Binding-site contacts:
Ligand atom O1 contacts residue POV1 of chain 1.WA at 3.5 Å.
Ligand atom C24 contacts residue POV1 of chain 1.RA at 4.4 Å.
Ligand atom C18 contacts residue TRP263 of chain 1.C at 4.0 Å (hydrophobic).
Ligand atom C16 contacts residue POV1 of chain 1.RA at 3.7 Å.
Ligand atom C5 contacts residue TRP263 of chain 1.C at 4.5 Å (hydrophobic).
Ligand atom C7 contacts residue POV1 of chain 1.WA at 4.0 Å.
Ligand atom C23 contacts residue POV1 of chain 1.RA at 4.4 Å.
Ligand atom C3 contacts residue POV1 of chain 1.WA at 3.9 Å.
Ligand atom C6 contacts residue POV1 of chain 1.WA at 4.2 Å.
Ligand atom C10 contacts residue TRP263 of chain 1.C at 4.4 Å (hydrophobic).
Ligand atom C15 contacts residue POV1 of chain 1.RA at 3.3 Å.
Ligand atom C24 contacts residue LEU302 of chain 1.C at 3.8 Å (hydrophobic).
Ligand atom C4 contacts residue POV1 of chain 1.WA at 3.7 Å.
Ligand atom C19 contacts residue TRP263 of chain 1.C at 3.1 Å (hydrophobic).
Ligand atom C27 contacts residue POV1 of chain 1.OA at 3.8 Å.

Sequence of chain 1.C:
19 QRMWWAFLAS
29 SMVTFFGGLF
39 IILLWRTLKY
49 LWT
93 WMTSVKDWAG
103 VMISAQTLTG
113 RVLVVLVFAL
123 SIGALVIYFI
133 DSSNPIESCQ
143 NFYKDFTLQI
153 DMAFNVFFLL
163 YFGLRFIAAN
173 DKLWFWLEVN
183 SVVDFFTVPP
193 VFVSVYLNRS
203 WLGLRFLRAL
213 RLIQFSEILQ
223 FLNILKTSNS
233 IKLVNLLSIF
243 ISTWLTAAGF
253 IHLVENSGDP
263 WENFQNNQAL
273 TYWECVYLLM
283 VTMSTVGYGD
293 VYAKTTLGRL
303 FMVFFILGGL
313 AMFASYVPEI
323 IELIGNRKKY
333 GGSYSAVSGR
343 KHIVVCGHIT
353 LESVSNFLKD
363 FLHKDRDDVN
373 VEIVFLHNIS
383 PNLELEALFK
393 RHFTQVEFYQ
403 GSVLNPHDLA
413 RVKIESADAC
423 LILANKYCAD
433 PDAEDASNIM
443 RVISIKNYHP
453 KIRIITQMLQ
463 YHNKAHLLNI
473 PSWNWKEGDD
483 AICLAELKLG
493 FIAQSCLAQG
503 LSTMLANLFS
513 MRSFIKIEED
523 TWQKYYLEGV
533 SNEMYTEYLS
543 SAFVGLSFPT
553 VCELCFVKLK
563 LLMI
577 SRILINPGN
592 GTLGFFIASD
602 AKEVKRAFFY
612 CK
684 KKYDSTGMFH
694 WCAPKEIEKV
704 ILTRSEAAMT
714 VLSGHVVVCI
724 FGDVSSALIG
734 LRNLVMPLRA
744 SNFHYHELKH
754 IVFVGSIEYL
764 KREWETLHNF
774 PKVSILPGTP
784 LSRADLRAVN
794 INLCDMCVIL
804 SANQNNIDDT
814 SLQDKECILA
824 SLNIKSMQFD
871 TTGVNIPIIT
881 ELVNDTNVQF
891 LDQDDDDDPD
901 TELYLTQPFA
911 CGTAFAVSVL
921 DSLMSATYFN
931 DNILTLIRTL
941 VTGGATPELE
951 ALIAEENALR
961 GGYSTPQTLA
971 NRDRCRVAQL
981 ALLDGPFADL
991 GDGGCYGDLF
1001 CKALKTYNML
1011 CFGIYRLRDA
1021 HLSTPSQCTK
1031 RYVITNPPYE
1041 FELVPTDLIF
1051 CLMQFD

A small-molecule ligand and the protein it binds are described below.
Small molecule (SMILES): CC(C)CCC[C@@H](C)[C@H]1CC[C@H]2[C@@H]3CC=C4C[C@@H](O)CC[C@]4(C)[C@H]3CC[C@]12C